The small molecule below binds the protein below.
Small molecule (SMILES): O=c1cc[nH]c(=O)[nH]1

Binding-site contacts:
Ligand atom N1 contacts residue PHE202 of chain 1.D at 4.1 Å.
Ligand atom O2 contacts residue GOL1 of chain 1.X at 3.3 Å (h-bond).
Ligand atom O2 contacts residue GLU203 of chain 1.D at 3.3 Å.
Ligand atom N3 contacts residue PHE202 of chain 1.D at 4.0 Å.
Ligand atom C2 contacts residue GLN173 of chain 1.D at 3.8 Å.
Ligand atom C5 contacts residue PHE169 of chain 1.D at 4.5 Å (hydrophobic).
Ligand atom N1 contacts residue GLY103 of chain 1.D at 4.4 Å.
Ligand atom C4 contacts residue ARG175 of chain 1.D at 3.7 Å.
Ligand atom N3 contacts residue ARG175 of chain 1.D at 4.2 Å.
Ligand atom O2 contacts residue PHE169 of chain 1.D at 4.2 Å.
Ligand atom C5 contacts residue GLY103 of chain 1.D at 3.4 Å.
Ligand atom O2 contacts residue PHE202 of chain 1.D at 3.9 Å.
Ligand atom C6 contacts residue THR102 of chain 1.D at 3.8 Å.
Ligand atom C6 contacts residue THR101 of chain 1.D at 4.5 Å.
Ligand atom O4 contacts residue GLY103 of chain 1.D at 4.5 Å.
Ligand atom C4 contacts residue GLY103 of chain 1.D at 4.2 Å.
Ligand atom C4 contacts residue GLN173 of chain 1.D at 3.5 Å.
Ligand atom C2 contacts residue GLU203 of chain 1.D at 4.0 Å.
Ligand atom N3 contacts residue GLN173 of chain 1.D at 2.8 Å (h-bond).
Ligand atom C5 contacts residue THR102 of chain 1.D at 4.1 Å.
Ligand atom N1 contacts residue THR102 of chain 1.D at 4.3 Å.
Ligand atom O2 contacts residue GLN173 of chain 1.D at 3.2 Å (h-bond).
Ligand atom O4 contacts residue ARG175 of chain 1.D at 2.7 Å (salt-bridge).
Ligand atom N3 contacts residue PHE169 of chain 1.D at 3.7 Å.
Ligand atom C2 contacts residue PHE169 of chain 1.D at 4.0 Å (hydrophobic).
Ligand atom N1 contacts residue PHE169 of chain 1.D at 4.5 Å.
Ligand atom N1 contacts residue GOL1 of chain 1.X at 3.0 Å (h-bond).
Ligand atom C6 contacts residue GOL1 of chain 1.X at 3.9 Å.
Ligand atom O4 contacts residue GLN173 of chain 1.D at 3.4 Å (h-bond).
Ligand atom C4 contacts residue PHE202 of chain 1.D at 4.5 Å (hydrophobic).
Ligand atom C2 contacts residue GOL1 of chain 1.X at 3.5 Å.
Ligand atom O4 contacts residue PHE169 of chain 1.D at 4.3 Å.
Ligand atom C4 contacts residue PHE169 of chain 1.D at 3.9 Å (hydrophobic).
Ligand atom C2 contacts residue PHE202 of chain 1.D at 3.7 Å (hydrophobic).
Ligand atom C6 contacts residue GLY103 of chain 1.D at 3.6 Å.
Ligand atom O2 contacts residue MSE204 of chain 1.D at 3.6 Å.

Sequence of chain 1.D:
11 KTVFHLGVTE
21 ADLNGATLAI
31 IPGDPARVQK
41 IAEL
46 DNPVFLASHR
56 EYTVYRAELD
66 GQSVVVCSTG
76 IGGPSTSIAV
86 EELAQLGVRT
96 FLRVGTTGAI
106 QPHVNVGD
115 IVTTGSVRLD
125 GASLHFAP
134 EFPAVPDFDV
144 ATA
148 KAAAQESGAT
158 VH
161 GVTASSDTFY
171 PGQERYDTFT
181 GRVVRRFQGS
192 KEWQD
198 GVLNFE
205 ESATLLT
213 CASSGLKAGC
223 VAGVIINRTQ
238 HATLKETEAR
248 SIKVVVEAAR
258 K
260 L